Binding-site contacts:
Ligand atom C20 contacts residue GLY10 of chain 1.B at 3.1 Å.
Ligand atom C15 contacts residue PHE124 of chain 1.A at 3.8 Å (hydrophobic).
Ligand atom C10 contacts residue ILE173 of chain 1.A at 3.5 Å (hydrophobic).
Ligand atom C04 contacts residue ILE224 of chain 1.A at 3.8 Å (hydrophobic).
Ligand atom C04 contacts residue ARG12 of chain 1.B at 3.9 Å.
Ligand atom O09 contacts residue PRO172 of chain 1.A at 3.2 Å.
Ligand atom O18 contacts residue ASN47 of chain 1.A at 3.3 Å (h-bond).
Ligand atom C13 contacts residue LYS127 of chain 1.A at 2.5 Å.
Ligand atom C01 contacts residue LEU227 of chain 1.A at 3.9 Å (hydrophobic).
Ligand atom C11 contacts residue PRO172 of chain 1.A at 3.5 Å (hydrophobic).
Ligand atom C03 contacts residue ILE224 of chain 1.A at 3.7 Å (hydrophobic).
Ligand atom C01 contacts residue PRO9 of chain 1.B at 3.9 Å (hydrophobic).
Ligand atom C15 contacts residue ILE173 of chain 1.A at 3.4 Å (hydrophobic).
Ligand atom C03 contacts residue ARG12 of chain 1.B at 3.9 Å.
Ligand atom C19 contacts residue ARG12 of chain 1.B at 3.6 Å.
Ligand atom C23 contacts residue ARG12 of chain 1.B at 3.9 Å.
Ligand atom C13 contacts residue ILE173 of chain 1.A at 3.6 Å (hydrophobic).
Ligand atom C19 contacts residue ASN47 of chain 1.A at 3.8 Å.
Ligand atom C14 contacts residue ILE173 of chain 1.A at 3.5 Å (hydrophobic).
Ligand atom C12 contacts residue PRO172 of chain 1.A at 3.3 Å (hydrophobic).
Ligand atom C22 contacts residue ARG12 of chain 1.B at 3.9 Å.
Ligand atom O02 contacts residue ILE224 of chain 1.A at 3.4 Å.
Ligand atom C16 contacts residue ILE8 of chain 1.B at 3.9 Å (hydrophobic).
Ligand atom C15 contacts residue ASN47 of chain 1.A at 3.4 Å.
Ligand atom N07 contacts residue ARG12 of chain 1.B at 3.8 Å.
Ligand atom C21 contacts residue PRO9 of chain 1.B at 3.6 Å (hydrophobic).
Ligand atom C01 contacts residue ILE224 of chain 1.A at 3.9 Å (hydrophobic).
Ligand atom C19 contacts residue PEG1 of chain 1.H at 3.1 Å.
Ligand atom C05 contacts residue ARG12 of chain 1.B at 3.8 Å.
Ligand atom C20 contacts residue ARG11 of chain 1.B at 3.9 Å.
Ligand atom C20 contacts residue PEG1 of chain 1.H at 3.3 Å.
Ligand atom C16 contacts residue LYS127 of chain 1.A at 1.4 Å.
Ligand atom C14 contacts residue PHE124 of chain 1.A at 3.6 Å (hydrophobic).
Ligand atom O02 contacts residue LEU223 of chain 1.A at 3.5 Å.
Ligand atom C21 contacts residue GLY10 of chain 1.B at 3.5 Å.
Ligand atom C06 contacts residue ARG12 of chain 1.B at 3.9 Å.
Ligand atom C12 contacts residue LYS127 of chain 1.A at 3.0 Å.
Ligand atom C12 contacts residue ILE173 of chain 1.A at 3.7 Å (hydrophobic).
Ligand atom C14 contacts residue LYS127 of chain 1.A at 3.7 Å.
Ligand atom C11 contacts residue ILE173 of chain 1.A at 3.6 Å (hydrophobic).

Sequence of chain 1.B:
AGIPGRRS

The protein below binds the small molecule below.
Small molecule (SMILES): COc1ccc2c(c1)CCCN2S(=O)(=O)c1ccc(C=O)cc1

Sequence of chain 1.A:
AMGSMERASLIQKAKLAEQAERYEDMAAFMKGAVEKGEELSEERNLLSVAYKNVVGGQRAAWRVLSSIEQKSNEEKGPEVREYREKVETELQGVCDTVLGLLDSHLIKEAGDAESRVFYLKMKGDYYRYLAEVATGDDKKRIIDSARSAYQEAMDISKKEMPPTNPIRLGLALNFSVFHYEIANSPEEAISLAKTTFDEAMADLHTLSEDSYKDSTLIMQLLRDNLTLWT